Sequence of chain 1.B:
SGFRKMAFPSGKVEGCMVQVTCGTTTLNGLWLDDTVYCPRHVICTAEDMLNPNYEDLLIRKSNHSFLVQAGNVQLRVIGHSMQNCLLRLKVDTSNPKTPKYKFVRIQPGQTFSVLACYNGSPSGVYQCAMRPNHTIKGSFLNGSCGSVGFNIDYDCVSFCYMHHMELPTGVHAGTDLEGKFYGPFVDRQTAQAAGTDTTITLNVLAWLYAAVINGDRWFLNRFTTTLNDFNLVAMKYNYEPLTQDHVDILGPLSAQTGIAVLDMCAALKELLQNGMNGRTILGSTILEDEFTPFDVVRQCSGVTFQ

Binding-site contacts:
Ligand atom O contacts residue GLN189 of chain 1.B at 3.6 Å.
Ligand atom N contacts residue GLU166 of chain 1.B at 3.1 Å (salt-bridge).
Ligand atom CD contacts residue SER144 of chain 1.B at 3.8 Å.
Ligand atom CD1 contacts residue MET49 of chain 1.B at 3.6 Å (hydrophobic).
Ligand atom CB contacts residue GLN192 of chain 1.B at 3.5 Å.
Ligand atom CB contacts residue HIS41 of chain 1.B at 3.7 Å.
Ligand atom O contacts residue MET165 of chain 1.B at 2.9 Å.
Ligand atom NF contacts residue GLY143 of chain 1.B at 3.7 Å.
Ligand atom O contacts residue HIS41 of chain 1.B at 3.6 Å.
Ligand atom CG contacts residue LEU141 of chain 1.B at 3.8 Å (hydrophobic).
Ligand atom C contacts residue HIS164 of chain 1.B at 3.8 Å.
Ligand atom CD contacts residue LEU141 of chain 1.B at 3.8 Å (hydrophobic).
Ligand atom NF contacts residue CYS145 of chain 1.B at 2.6 Å (h-bond).
Ligand atom N contacts residue THR190 of chain 1.B at 2.9 Å (h-bond).
Ligand atom NE contacts residue PHE140 of chain 1.B at 2.8 Å (h-bond).
Ligand atom OE contacts residue GLU166 of chain 1.B at 3.5 Å.
Ligand atom CA contacts residue HIS164 of chain 1.B at 3.6 Å.
Ligand atom C contacts residue CYS145 of chain 1.B at 1.7 Å (hydrophobic).
Ligand atom CD contacts residue PHE140 of chain 1.B at 3.7 Å (hydrophobic).
Ligand atom CD contacts residue HIS163 of chain 1.B at 3.6 Å.
Ligand atom CB contacts residue ARG188 of chain 1.B at 3.7 Å.
Ligand atom CA contacts residue GLU166 of chain 1.B at 3.8 Å.
Ligand atom OE contacts residue PHE140 of chain 1.B at 3.5 Å.
Ligand atom CB contacts residue GLU166 of chain 1.B at 3.6 Å.
Ligand atom CA contacts residue CYS145 of chain 1.B at 2.8 Å (hydrophobic).
Ligand atom N contacts residue CYS145 of chain 1.B at 3.2 Å (h-bond).
Ligand atom NE contacts residue LEU141 of chain 1.B at 3.4 Å (h-bond).
Ligand atom CB contacts residue HIS163 of chain 1.B at 3.8 Å.
Ligand atom NE contacts residue GLU166 of chain 1.B at 3.6 Å.
Ligand atom CB contacts residue SER144 of chain 1.B at 3.9 Å.
Ligand atom C contacts residue CYS145 of chain 1.B at 3.9 Å (hydrophobic).
Ligand atom OE contacts residue HIS163 of chain 1.B at 2.6 Å (h-bond).
Ligand atom C contacts residue MET165 of chain 1.B at 3.8 Å (hydrophobic).
Ligand atom N contacts residue HIS164 of chain 1.B at 3.4 Å (h-bond).
Ligand atom O contacts residue GLU166 of chain 1.B at 2.9 Å (salt-bridge).
Ligand atom OE contacts residue HIS172 of chain 1.B at 3.8 Å.
Ligand atom CD2 contacts residue MET165 of chain 1.B at 3.6 Å (hydrophobic).
Ligand atom CB contacts residue THR190 of chain 1.B at 3.9 Å.
Ligand atom CD2 contacts residue HIS164 of chain 1.B at 3.6 Å.
Ligand atom CB contacts residue CYS145 of chain 1.B at 3.2 Å (hydrophobic).

The small molecule below binds the protein below.
Small molecule (SMILES): CC(C)C[C@H](NC(=O)[C@@H](NC(=O)[C@H](C)N)C(C)C)C(=O)N[C@H](C=N)CCC(N)=O

Sequence of chain 1.A:
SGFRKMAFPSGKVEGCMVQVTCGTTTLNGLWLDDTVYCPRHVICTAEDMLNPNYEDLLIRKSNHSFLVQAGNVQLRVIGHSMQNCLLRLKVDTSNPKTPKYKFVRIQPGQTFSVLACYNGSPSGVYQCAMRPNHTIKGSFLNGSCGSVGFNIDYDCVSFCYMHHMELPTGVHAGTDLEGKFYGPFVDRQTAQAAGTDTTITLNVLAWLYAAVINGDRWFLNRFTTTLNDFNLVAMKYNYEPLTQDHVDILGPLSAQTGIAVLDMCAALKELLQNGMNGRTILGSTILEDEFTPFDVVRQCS